The small molecule below binds the protein below.
Small molecule (SMILES): CCOC(=O)CCc1ccc(S(N)(=O)=O)cc1

Sequence of chain 1.A:
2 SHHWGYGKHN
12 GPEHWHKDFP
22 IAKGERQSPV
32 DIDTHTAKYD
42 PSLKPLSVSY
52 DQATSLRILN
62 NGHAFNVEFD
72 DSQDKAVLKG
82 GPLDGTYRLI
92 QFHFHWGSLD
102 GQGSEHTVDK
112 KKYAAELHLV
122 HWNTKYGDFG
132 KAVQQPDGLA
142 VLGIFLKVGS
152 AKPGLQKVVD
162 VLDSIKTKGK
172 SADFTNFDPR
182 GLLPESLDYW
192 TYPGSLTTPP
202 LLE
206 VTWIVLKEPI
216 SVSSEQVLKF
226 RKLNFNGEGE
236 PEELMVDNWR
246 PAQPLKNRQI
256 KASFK

Binding-site contacts:
Ligand atom C2 contacts residue HIS15 of chain 1.A at 3.9 Å.
Ligand atom C6 contacts residue HIS4 of chain 1.A at 4.2 Å.
Ligand atom C4 contacts residue HIS4 of chain 1.A at 4.5 Å.
Ligand atom N contacts residue LYS18 of chain 1.A at 4.0 Å.
Ligand atom N contacts residue TRP16 of chain 1.A at 3.7 Å.
Ligand atom C1 contacts residue ASP19 of chain 1.A at 3.8 Å.
Ligand atom O4 contacts residue HIS10 of chain 1.A at 3.2 Å.
Ligand atom S contacts residue TRP5 of chain 1.A at 4.0 Å.
Ligand atom O2 contacts residue ASP19 of chain 1.A at 3.5 Å (salt-bridge).
Ligand atom C9 contacts residue HIS10 of chain 1.A at 4.0 Å.
Ligand atom C1 contacts residue TRP5 of chain 1.A at 4.5 Å (hydrophobic).
Ligand atom S contacts residue TRP16 of chain 1.A at 4.2 Å.
Ligand atom C3 contacts residue HIS10 of chain 1.A at 3.5 Å.
Ligand atom C8 contacts residue ASN11 of chain 1.A at 4.4 Å.
Ligand atom C2 contacts residue ASN11 of chain 1.A at 3.9 Å.
Ligand atom C8 contacts residue HIS10 of chain 1.A at 4.0 Å.
Ligand atom O1 contacts residue TRP5 of chain 1.A at 3.5 Å.
Ligand atom C6 contacts residue TRP5 of chain 1.A at 4.5 Å (hydrophobic).
Ligand atom C5 contacts residue HIS4 of chain 1.A at 3.8 Å.
Ligand atom C3 contacts residue ASN11 of chain 1.A at 4.0 Å.
Ligand atom O2 contacts residue TRP5 of chain 1.A at 3.5 Å.
Ligand atom N contacts residue ASP19 of chain 1.A at 2.7 Å (salt-bridge).
Ligand atom N contacts residue HIS15 of chain 1.A at 2.9 Å (h-bond).
Ligand atom O1 contacts residue TRP16 of chain 1.A at 3.2 Å.
Ligand atom C2 contacts residue HIS10 of chain 1.A at 4.0 Å.
Ligand atom C4 contacts residue HIS10 of chain 1.A at 4.5 Å.
Ligand atom S contacts residue HIS15 of chain 1.A at 4.0 Å.
Ligand atom C1 contacts residue HIS4 of chain 1.A at 4.3 Å.
Ligand atom O1 contacts residue ASN11 of chain 1.A at 3.7 Å.
Ligand atom O2 contacts residue PHE20 of chain 1.A at 3.6 Å.
Ligand atom C6 contacts residue ASP19 of chain 1.A at 3.7 Å.
Ligand atom O1 contacts residue HIS15 of chain 1.A at 3.7 Å.
Ligand atom S contacts residue ASP19 of chain 1.A at 3.6 Å (salt-bridge).